Sequence of chain 1.B:
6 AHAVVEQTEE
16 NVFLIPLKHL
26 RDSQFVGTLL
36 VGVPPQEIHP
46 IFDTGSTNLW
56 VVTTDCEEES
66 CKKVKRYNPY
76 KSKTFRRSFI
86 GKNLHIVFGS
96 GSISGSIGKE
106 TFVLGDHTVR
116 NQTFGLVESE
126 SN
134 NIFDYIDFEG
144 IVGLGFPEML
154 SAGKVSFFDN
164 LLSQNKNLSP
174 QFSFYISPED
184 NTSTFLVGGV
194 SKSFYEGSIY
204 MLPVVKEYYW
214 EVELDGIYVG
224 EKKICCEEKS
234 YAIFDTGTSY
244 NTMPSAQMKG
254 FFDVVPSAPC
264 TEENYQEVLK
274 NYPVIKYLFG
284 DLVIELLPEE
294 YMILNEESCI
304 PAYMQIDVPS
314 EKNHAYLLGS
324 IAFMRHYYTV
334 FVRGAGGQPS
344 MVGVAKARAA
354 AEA

The small molecule below binds the protein below.
Small molecule (SMILES): [H]/N=C1\NC(CC)(CC)CC(=O)N1[C@@H]1CCOc2ccc(C(=O)N[C@H]3CC(C)(C)Oc4ccccc43)cc21

Binding-site contacts:
Ligand atom C28 contacts residue ASP48 of chain 1.B at 3.6 Å.
Ligand atom C02 contacts residue PHE136 of chain 1.B at 3.9 Å (hydrophobic).
Ligand atom N04 contacts residue ASP238 of chain 1.B at 2.8 Å (salt-bridge).
Ligand atom C07 contacts residue GLY240 of chain 1.B at 3.4 Å.
Ligand atom C15 contacts residue GLY240 of chain 1.B at 4.0 Å.
Ligand atom C19 contacts residue LEU320 of chain 1.B at 3.2 Å (hydrophobic).
Ligand atom C14 contacts residue ASP238 of chain 1.B at 3.9 Å.
Ligand atom N04 contacts residue GLY240 of chain 1.B at 3.7 Å.
Ligand atom N03 contacts residue GLY240 of chain 1.B at 3.0 Å (h-bond).
Ligand atom C01 contacts residue PHE93 of chain 1.B at 3.9 Å (hydrophobic).
Ligand atom C19 contacts residue ASP238 of chain 1.B at 3.9 Å.
Ligand atom C08 contacts residue SER95 of chain 1.B at 3.6 Å.
Ligand atom C05 contacts residue ILE139 of chain 1.B at 3.5 Å (hydrophobic).
Ligand atom O02 contacts residue SER95 of chain 1.B at 2.5 Å (h-bond).
Ligand atom C11 contacts residue ILE139 of chain 1.B at 3.9 Å (hydrophobic).
Ligand atom N01 contacts residue ASP48 of chain 1.B at 2.7 Å (salt-bridge).
Ligand atom O03 contacts residue ILE309 of chain 1.B at 3.7 Å.
Ligand atom N04 contacts residue ASP48 of chain 1.B at 3.0 Å (salt-bridge).
Ligand atom C03 contacts residue SER95 of chain 1.B at 3.4 Å.
Ligand atom O04 contacts residue GLN29 of chain 1.B at 3.7 Å.
Ligand atom C21 contacts residue GLY240 of chain 1.B at 3.7 Å.
Ligand atom C02 contacts residue ILE139 of chain 1.B at 3.9 Å (hydrophobic).
Ligand atom C15 contacts residue SER95 of chain 1.B at 3.3 Å.
Ligand atom C28 contacts residue SER51 of chain 1.B at 3.7 Å.
Ligand atom C26 contacts residue ILE144 of chain 1.B at 3.8 Å (hydrophobic).
Ligand atom C24 contacts residue GLN29 of chain 1.B at 3.8 Å.
Ligand atom O01 contacts residue PHE93 of chain 1.B at 3.3 Å.
Ligand atom C17 contacts residue ASP238 of chain 1.B at 3.2 Å.
Ligand atom C25 contacts residue SER28 of chain 1.B at 3.7 Å.
Ligand atom C24 contacts residue SER28 of chain 1.B at 3.6 Å.
Ligand atom C27 contacts residue ASP48 of chain 1.B at 3.8 Å.
Ligand atom C02 contacts residue PHE141 of chain 1.B at 3.8 Å (hydrophobic).
Ligand atom C27 contacts residue ILE46 of chain 1.B at 3.8 Å (hydrophobic).
Ligand atom C20 contacts residue ASP238 of chain 1.B at 3.4 Å.
Ligand atom C18 contacts residue GLY240 of chain 1.B at 3.4 Å.
Ligand atom C04 contacts residue PHE93 of chain 1.B at 4.0 Å (hydrophobic).
Ligand atom C22 contacts residue ASP48 of chain 1.B at 3.6 Å.
Ligand atom C14 contacts residue ASP48 of chain 1.B at 3.5 Å.
Ligand atom C16 contacts residue PHE93 of chain 1.B at 3.9 Å (hydrophobic).
Ligand atom N04 contacts residue GLY50 of chain 1.B at 3.7 Å.